Sequence of chain 1.C:
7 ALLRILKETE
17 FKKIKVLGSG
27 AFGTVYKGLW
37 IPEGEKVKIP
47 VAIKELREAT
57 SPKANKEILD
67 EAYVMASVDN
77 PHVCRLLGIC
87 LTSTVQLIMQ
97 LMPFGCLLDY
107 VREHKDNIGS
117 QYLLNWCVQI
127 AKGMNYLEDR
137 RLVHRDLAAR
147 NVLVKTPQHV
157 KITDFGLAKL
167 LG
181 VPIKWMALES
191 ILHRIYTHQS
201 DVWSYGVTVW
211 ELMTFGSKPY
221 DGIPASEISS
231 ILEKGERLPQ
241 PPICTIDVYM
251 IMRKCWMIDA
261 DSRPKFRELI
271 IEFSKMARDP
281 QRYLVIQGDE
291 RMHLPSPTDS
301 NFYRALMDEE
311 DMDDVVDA

This small molecule binds to this protein.
Small molecule (SMILES): Nc1ncnc2c1ncn2[C@@H]1O[C@H](CO[P](=O)(O)O[P](=O)(O)NP(=O)(O)O)[C@@H](O)[C@H]1O

Binding-site contacts:
Ligand atom C6 contacts residue LEU149 of chain 1.C at 3.7 Å (hydrophobic).
Ligand atom PG contacts residue MG1 of chain 1.L at 3.6 Å.
Ligand atom PG contacts residue ASP142 of chain 1.C at 3.3 Å.
Ligand atom N1 contacts residue MET98 of chain 1.C at 2.9 Å (h-bond).
Ligand atom O1B contacts residue ASN147 of chain 1.C at 3.1 Å (h-bond).
Ligand atom O1G contacts residue ASP142 of chain 1.C at 3.5 Å (salt-bridge).
Ligand atom N6 contacts residue LEU149 of chain 1.C at 3.5 Å.
Ligand atom O1A contacts residue GLY26 of chain 1.C at 3.2 Å (h-bond).
Ligand atom PB contacts residue MG1 of chain 1.L at 3.2 Å.
Ligand atom N6 contacts residue ALA48 of chain 1.C at 3.5 Å.
Ligand atom N3B contacts residue ARG146 of chain 1.C at 3.4 Å (salt-bridge).
Ligand atom N6 contacts residue MET95 of chain 1.C at 3.2 Å (h-bond).
Ligand atom O2G contacts residue ARG146 of chain 1.C at 3.0 Å (salt-bridge).
Ligand atom N6 contacts residue GLN96 of chain 1.C at 3.0 Å (h-bond).
Ligand atom O2A contacts residue MG1 of chain 1.L at 1.9 Å.
Ligand atom O3A contacts residue MG1 of chain 1.L at 3.6 Å.
Ligand atom C5' contacts residue VAL31 of chain 1.C at 3.6 Å (hydrophobic).
Ligand atom O2B contacts residue ARG146 of chain 1.C at 3.6 Å.
Ligand atom O4' contacts residue VAL31 of chain 1.C at 3.5 Å.
Ligand atom O3G contacts residue GLY26 of chain 1.C at 3.3 Å.
Ligand atom O2G contacts residue ASN147 of chain 1.C at 3.6 Å (h-bond).
Ligand atom O1G contacts residue MG1 of chain 1.L at 2.3 Å.
Ligand atom C2 contacts residue MET98 of chain 1.C at 3.3 Å (hydrophobic).
Ligand atom O1A contacts residue VAL31 of chain 1.C at 3.6 Å.
Ligand atom O3G contacts residue ALA27 of chain 1.C at 2.7 Å (h-bond).
Ligand atom O3G contacts residue PHE28 of chain 1.C at 3.5 Å.
Ligand atom O3A contacts residue GLY26 of chain 1.C at 3.3 Å.
Ligand atom O1G contacts residue ASP160 of chain 1.C at 3.5 Å (salt-bridge).
Ligand atom PA contacts residue MG1 of chain 1.L at 3.3 Å.
Ligand atom O1A contacts residue LYS50 of chain 1.C at 3.4 Å (salt-bridge).
Ligand atom O1B contacts residue MG1 of chain 1.L at 2.0 Å.
Ligand atom C4' contacts residue GLY24 of chain 1.C at 3.6 Å.
Ligand atom N3 contacts residue LEU23 of chain 1.C at 3.6 Å.
Ligand atom O2' contacts residue CYS102 of chain 1.C at 3.4 Å.
Ligand atom O2G contacts residue ASP142 of chain 1.C at 2.3 Å (salt-bridge).
Ligand atom O2A contacts residue ASP160 of chain 1.C at 2.9 Å (salt-bridge).
Ligand atom C5' contacts residue GLY24 of chain 1.C at 3.4 Å.
Ligand atom O2A contacts residue LYS50 of chain 1.C at 2.9 Å (salt-bridge).
Ligand atom O1G contacts residue ASN147 of chain 1.C at 3.2 Å (h-bond).
Ligand atom PA contacts residue LYS50 of chain 1.C at 3.6 Å.